Sequence of chain 1.C:
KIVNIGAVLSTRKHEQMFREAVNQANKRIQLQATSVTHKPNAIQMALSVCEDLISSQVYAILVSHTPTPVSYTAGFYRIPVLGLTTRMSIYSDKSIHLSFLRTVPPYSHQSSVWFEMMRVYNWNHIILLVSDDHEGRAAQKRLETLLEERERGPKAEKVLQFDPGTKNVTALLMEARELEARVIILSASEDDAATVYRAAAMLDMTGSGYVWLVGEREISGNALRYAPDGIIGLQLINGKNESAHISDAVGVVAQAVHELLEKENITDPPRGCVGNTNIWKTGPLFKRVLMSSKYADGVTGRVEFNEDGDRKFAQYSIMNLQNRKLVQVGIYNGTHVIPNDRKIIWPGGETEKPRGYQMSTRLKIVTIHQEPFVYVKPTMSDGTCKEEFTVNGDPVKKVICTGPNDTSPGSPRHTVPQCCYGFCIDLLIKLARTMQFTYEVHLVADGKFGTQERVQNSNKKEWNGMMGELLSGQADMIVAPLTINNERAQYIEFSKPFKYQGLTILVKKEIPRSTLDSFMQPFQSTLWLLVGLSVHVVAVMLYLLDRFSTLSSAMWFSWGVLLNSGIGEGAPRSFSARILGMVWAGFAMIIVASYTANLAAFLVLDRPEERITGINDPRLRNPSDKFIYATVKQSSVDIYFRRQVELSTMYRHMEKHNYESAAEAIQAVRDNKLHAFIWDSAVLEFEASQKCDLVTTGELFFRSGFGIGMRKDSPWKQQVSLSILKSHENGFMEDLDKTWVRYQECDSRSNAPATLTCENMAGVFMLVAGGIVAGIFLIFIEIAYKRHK

A small-molecule ligand and the protein it binds are described below.
Small molecule (SMILES): CC(=O)N[C@@H]1[C@@H](O)[C@H](O)[C@@H](CO)O[C@H]1O

Binding-site contacts:
Ligand atom N2 contacts residue ASN297 of chain 1.C at 2.9 Å (h-bond).
Ligand atom C4 contacts residue ASN297 of chain 1.C at 4.2 Å.
Ligand atom O6 contacts residue VAL355 of chain 1.C at 4.2 Å.
Ligand atom C5 contacts residue ASN297 of chain 1.C at 3.6 Å.
Ligand atom O6 contacts residue ALA300 of chain 1.C at 4.3 Å.
Ligand atom C1 contacts residue ASN297 of chain 1.C at 1.4 Å.
Ligand atom C8 contacts residue ASN297 of chain 1.C at 4.1 Å.
Ligand atom O7 contacts residue ASN297 of chain 1.C at 3.1 Å (h-bond).
Ligand atom C3 contacts residue ASN297 of chain 1.C at 3.8 Å.
Ligand atom O5 contacts residue ASN297 of chain 1.C at 2.4 Å (h-bond).
Ligand atom C7 contacts residue ASN297 of chain 1.C at 3.2 Å.
Ligand atom O5 contacts residue ALA300 of chain 1.C at 4.2 Å.
Ligand atom C2 contacts residue ASN297 of chain 1.C at 2.5 Å.